Binding-site contacts:
Ligand atom O contacts residue ASN300 of chain 1.B at 3.1 Å (h-bond).
Ligand atom CB contacts residue LEU130 of chain 1.B at 3.5 Å (hydrophobic).
Ligand atom C contacts residue PHE94 of chain 1.B at 4.3 Å (hydrophobic).
Ligand atom OXT contacts residue PHE94 of chain 1.B at 4.4 Å.
Ligand atom O contacts residue ARG15 of chain 1.B at 3.0 Å (salt-bridge).
Ligand atom CA contacts residue LYS75 of chain 1.B at 3.8 Å.
Ligand atom CB contacts residue MET133 of chain 1.B at 4.3 Å (hydrophobic).
Ligand atom O3 contacts residue HIS96 of chain 1.B at 3.1 Å (h-bond).
Ligand atom CA contacts residue PHE94 of chain 1.B at 3.9 Å (hydrophobic).
Ligand atom C contacts residue LYS75 of chain 1.B at 3.9 Å.
Ligand atom O3 contacts residue LYS75 of chain 1.B at 2.7 Å (salt-bridge).
Ligand atom OXT contacts residue MET133 of chain 1.B at 3.5 Å.
Ligand atom C contacts residue ARG15 of chain 1.B at 3.6 Å.
Ligand atom O3 contacts residue ASN300 of chain 1.B at 4.0 Å.
Ligand atom O contacts residue LYS75 of chain 1.B at 3.1 Å (salt-bridge).
Ligand atom CB contacts residue HIS96 of chain 1.B at 4.2 Å.
Ligand atom OXT contacts residue ARG15 of chain 1.B at 3.1 Å (salt-bridge).
Ligand atom OXT contacts residue PRO302 of chain 1.B at 4.1 Å.
Ligand atom C contacts residue ASN300 of chain 1.B at 3.9 Å.
Ligand atom CB contacts residue PHE94 of chain 1.B at 3.5 Å (hydrophobic).
Ligand atom O3 contacts residue PHE94 of chain 1.B at 3.7 Å.
Ligand atom CA contacts residue ASN300 of chain 1.B at 4.3 Å.
Ligand atom CA contacts residue HIS96 of chain 1.B at 4.0 Å.

Sequence of chain 1.B:
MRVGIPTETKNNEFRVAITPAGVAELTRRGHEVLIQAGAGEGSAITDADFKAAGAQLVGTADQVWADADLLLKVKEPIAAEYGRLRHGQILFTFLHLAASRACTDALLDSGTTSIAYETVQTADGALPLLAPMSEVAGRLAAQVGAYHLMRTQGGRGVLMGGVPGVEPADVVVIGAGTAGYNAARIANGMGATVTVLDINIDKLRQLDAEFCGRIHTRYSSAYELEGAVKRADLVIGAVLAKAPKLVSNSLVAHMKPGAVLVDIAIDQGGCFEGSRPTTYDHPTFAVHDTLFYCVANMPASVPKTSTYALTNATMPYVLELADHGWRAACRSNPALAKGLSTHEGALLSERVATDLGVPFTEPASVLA

The protein below binds the small molecule below.
Small molecule (SMILES): CC(=O)C(=O)O